A small-molecule ligand and the protein it binds are described below.
Small molecule (SMILES): C=C(C)CCO[P](=O)(O)OP(=O)(O)O

Sequence of chain 2.A:
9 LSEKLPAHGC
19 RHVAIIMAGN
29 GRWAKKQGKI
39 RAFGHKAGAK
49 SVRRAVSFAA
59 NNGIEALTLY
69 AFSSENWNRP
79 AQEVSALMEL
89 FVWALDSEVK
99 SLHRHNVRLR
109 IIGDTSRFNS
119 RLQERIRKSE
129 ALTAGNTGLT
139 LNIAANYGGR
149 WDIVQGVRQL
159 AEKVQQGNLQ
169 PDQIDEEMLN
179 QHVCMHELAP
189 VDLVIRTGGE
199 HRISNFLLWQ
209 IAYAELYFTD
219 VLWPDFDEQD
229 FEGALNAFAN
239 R

Binding-site contacts:
Ligand atom O2A contacts residue ARG39 of chain 2.A at 2.3 Å (salt-bridge).
Ligand atom O1B contacts residue ARG30 of chain 2.A at 4.5 Å.
Ligand atom PA contacts residue GLY29 of chain 2.A at 4.0 Å.
Ligand atom PA contacts residue ARG39 of chain 2.A at 3.0 Å.
Ligand atom O2B contacts residue GLY29 of chain 2.A at 3.1 Å (h-bond).
Ligand atom O3A contacts residue ARG39 of chain 2.A at 2.4 Å (salt-bridge).
Ligand atom O3B contacts residue GLY27 of chain 2.A at 2.9 Å (h-bond).
Ligand atom O2A contacts residue ASN28 of chain 2.A at 4.5 Å.
Ligand atom PB contacts residue ARG30 of chain 2.A at 4.3 Å.
Ligand atom O2B contacts residue ARG30 of chain 2.A at 3.0 Å (salt-bridge).
Ligand atom O3A contacts residue ASN28 of chain 2.A at 4.1 Å.
Ligand atom O3B contacts residue MG1 of chain 2.B at 4.1 Å.
Ligand atom O2B contacts residue GLY27 of chain 2.A at 3.2 Å.
Ligand atom O1A contacts residue HIS43 of chain 2.A at 4.0 Å.
Ligand atom O1A contacts residue ARG39 of chain 2.A at 4.2 Å.
Ligand atom PA contacts residue HIS43 of chain 2.A at 3.8 Å.
Ligand atom PB contacts residue GLY29 of chain 2.A at 3.8 Å.
Ligand atom O1 contacts residue IPE1 of chain 2.D at 3.8 Å.
Ligand atom O1 contacts residue ARG77 of chain 2.A at 4.5 Å.
Ligand atom O3A contacts residue GLY27 of chain 2.A at 4.3 Å.
Ligand atom O2A contacts residue HIS43 of chain 2.A at 2.6 Å (h-bond).
Ligand atom O2B contacts residue ASN28 of chain 2.A at 3.5 Å (h-bond).
Ligand atom O1A contacts residue GLY29 of chain 2.A at 3.7 Å.
Ligand atom PA contacts residue ASN28 of chain 2.A at 4.1 Å.
Ligand atom O2A contacts residue GLY29 of chain 2.A at 4.2 Å.
Ligand atom O1A contacts residue GLY27 of chain 2.A at 3.0 Å (h-bond).
Ligand atom O1A contacts residue MET25 of chain 2.A at 3.9 Å.
Ligand atom O1A contacts residue ASN28 of chain 2.A at 2.8 Å (h-bond).
Ligand atom PB contacts residue ASN28 of chain 2.A at 4.3 Å.
Ligand atom O3A contacts residue GLY29 of chain 2.A at 3.3 Å (h-bond).
Ligand atom PA contacts residue GLY27 of chain 2.A at 4.3 Å.
Ligand atom O1B contacts residue ARG39 of chain 2.A at 3.7 Å.
Ligand atom O1 contacts residue ARG39 of chain 2.A at 4.0 Å.
Ligand atom O2B contacts residue ARG39 of chain 2.A at 4.3 Å.
Ligand atom O1B contacts residue MG1 of chain 2.B at 3.9 Å.
Ligand atom PB contacts residue ARG39 of chain 2.A at 3.7 Å.
Ligand atom O3B contacts residue ALA26 of chain 2.A at 3.8 Å.
Ligand atom O3B contacts residue ASN28 of chain 2.A at 4.4 Å.
Ligand atom O1A contacts residue ALA26 of chain 2.A at 3.6 Å.
Ligand atom PB contacts residue GLY27 of chain 2.A at 3.8 Å.